Sequence of chain 1.C:
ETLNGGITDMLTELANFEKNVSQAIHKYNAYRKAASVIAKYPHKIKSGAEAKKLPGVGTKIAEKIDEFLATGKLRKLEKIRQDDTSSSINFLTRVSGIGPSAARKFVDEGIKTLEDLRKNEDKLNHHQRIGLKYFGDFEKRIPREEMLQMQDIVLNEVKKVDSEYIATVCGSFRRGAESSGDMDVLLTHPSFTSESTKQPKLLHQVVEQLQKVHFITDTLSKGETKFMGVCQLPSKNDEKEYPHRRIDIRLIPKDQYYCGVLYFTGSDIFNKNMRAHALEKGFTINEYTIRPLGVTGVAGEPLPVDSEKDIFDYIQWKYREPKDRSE

This protein binds this small molecule.
Small molecule (SMILES): Nc1nc2c(ncn2[C@H]2C[C@H](O)[C@@H](CO[P](=O)(O)O[P](=O)(O)OP(=O)(O)O)O2)c(=O)[nH]1

Binding-site contacts:
Ligand atom O2B contacts residue SER180 of chain 1.C at 3.2 Å (h-bond).
Ligand atom O1A contacts residue ASP192 of chain 1.C at 3.3 Å (salt-bridge).
Ligand atom O2A contacts residue MN1 of chain 1.E at 4.0 Å.
Ligand atom O5' contacts residue ASP192 of chain 1.C at 3.1 Å (salt-bridge).
Ligand atom O1G contacts residue GLY189 of chain 1.C at 3.7 Å.
Ligand atom O1A contacts residue ASP190 of chain 1.C at 2.6 Å (salt-bridge).
Ligand atom O1G contacts residue ASP190 of chain 1.C at 4.3 Å.
Ligand atom O1G contacts residue MN1 of chain 1.D at 2.6 Å.
Ligand atom O2G contacts residue SER188 of chain 1.C at 3.7 Å.
Ligand atom PG contacts residue ARG149 of chain 1.C at 4.3 Å.
Ligand atom PA contacts residue ASP190 of chain 1.C at 4.0 Å.
Ligand atom PG contacts residue MN1 of chain 1.D at 3.2 Å.
Ligand atom O2G contacts residue SER180 of chain 1.C at 3.1 Å (h-bond).
Ligand atom O1G contacts residue SER188 of chain 1.C at 3.2 Å.
Ligand atom O5' contacts residue MN1 of chain 1.D at 3.7 Å.
Ligand atom O1A contacts residue MN1 of chain 1.D at 2.0 Å.
Ligand atom PB contacts residue MN1 of chain 1.D at 3.4 Å.
Ligand atom O2B contacts residue GLY179 of chain 1.C at 3.2 Å.
Ligand atom O2B contacts residue MN1 of chain 1.D at 2.7 Å.
Ligand atom PG contacts residue GLY189 of chain 1.C at 3.6 Å.
Ligand atom O3G contacts residue GLY189 of chain 1.C at 3.1 Å (h-bond).
Ligand atom PG contacts residue SER188 of chain 1.C at 4.0 Å.
Ligand atom O3G contacts residue ASP190 of chain 1.C at 3.7 Å.
Ligand atom O2G contacts residue SER187 of chain 1.C at 4.0 Å.
Ligand atom PA contacts residue ASP192 of chain 1.C at 3.8 Å.
Ligand atom PA contacts residue MN1 of chain 1.D at 3.2 Å.
Ligand atom O3G contacts residue SER188 of chain 1.C at 4.1 Å.
Ligand atom PG contacts residue SER180 of chain 1.C at 3.2 Å.
Ligand atom O3B contacts residue SER180 of chain 1.C at 3.8 Å.
Ligand atom O1A contacts residue MN1 of chain 1.E at 3.3 Å.
Ligand atom O3B contacts residue MN1 of chain 1.D at 3.5 Å.
Ligand atom PB contacts residue SER180 of chain 1.C at 4.2 Å.
Ligand atom O3G contacts residue MN1 of chain 1.D at 3.1 Å.
Ligand atom O1B contacts residue ARG183 of chain 1.C at 3.9 Å.
Ligand atom O3A contacts residue MN1 of chain 1.D at 3.4 Å.
Ligand atom O1G contacts residue SER180 of chain 1.C at 2.7 Å (h-bond).
Ligand atom O3G contacts residue ARG149 of chain 1.C at 4.2 Å.
Ligand atom PA contacts residue MN1 of chain 1.E at 4.0 Å.
Ligand atom O2G contacts residue ARG149 of chain 1.C at 3.0 Å (salt-bridge).
Ligand atom O2G contacts residue GLY189 of chain 1.C at 3.7 Å.